Sequence of chain 1.C:
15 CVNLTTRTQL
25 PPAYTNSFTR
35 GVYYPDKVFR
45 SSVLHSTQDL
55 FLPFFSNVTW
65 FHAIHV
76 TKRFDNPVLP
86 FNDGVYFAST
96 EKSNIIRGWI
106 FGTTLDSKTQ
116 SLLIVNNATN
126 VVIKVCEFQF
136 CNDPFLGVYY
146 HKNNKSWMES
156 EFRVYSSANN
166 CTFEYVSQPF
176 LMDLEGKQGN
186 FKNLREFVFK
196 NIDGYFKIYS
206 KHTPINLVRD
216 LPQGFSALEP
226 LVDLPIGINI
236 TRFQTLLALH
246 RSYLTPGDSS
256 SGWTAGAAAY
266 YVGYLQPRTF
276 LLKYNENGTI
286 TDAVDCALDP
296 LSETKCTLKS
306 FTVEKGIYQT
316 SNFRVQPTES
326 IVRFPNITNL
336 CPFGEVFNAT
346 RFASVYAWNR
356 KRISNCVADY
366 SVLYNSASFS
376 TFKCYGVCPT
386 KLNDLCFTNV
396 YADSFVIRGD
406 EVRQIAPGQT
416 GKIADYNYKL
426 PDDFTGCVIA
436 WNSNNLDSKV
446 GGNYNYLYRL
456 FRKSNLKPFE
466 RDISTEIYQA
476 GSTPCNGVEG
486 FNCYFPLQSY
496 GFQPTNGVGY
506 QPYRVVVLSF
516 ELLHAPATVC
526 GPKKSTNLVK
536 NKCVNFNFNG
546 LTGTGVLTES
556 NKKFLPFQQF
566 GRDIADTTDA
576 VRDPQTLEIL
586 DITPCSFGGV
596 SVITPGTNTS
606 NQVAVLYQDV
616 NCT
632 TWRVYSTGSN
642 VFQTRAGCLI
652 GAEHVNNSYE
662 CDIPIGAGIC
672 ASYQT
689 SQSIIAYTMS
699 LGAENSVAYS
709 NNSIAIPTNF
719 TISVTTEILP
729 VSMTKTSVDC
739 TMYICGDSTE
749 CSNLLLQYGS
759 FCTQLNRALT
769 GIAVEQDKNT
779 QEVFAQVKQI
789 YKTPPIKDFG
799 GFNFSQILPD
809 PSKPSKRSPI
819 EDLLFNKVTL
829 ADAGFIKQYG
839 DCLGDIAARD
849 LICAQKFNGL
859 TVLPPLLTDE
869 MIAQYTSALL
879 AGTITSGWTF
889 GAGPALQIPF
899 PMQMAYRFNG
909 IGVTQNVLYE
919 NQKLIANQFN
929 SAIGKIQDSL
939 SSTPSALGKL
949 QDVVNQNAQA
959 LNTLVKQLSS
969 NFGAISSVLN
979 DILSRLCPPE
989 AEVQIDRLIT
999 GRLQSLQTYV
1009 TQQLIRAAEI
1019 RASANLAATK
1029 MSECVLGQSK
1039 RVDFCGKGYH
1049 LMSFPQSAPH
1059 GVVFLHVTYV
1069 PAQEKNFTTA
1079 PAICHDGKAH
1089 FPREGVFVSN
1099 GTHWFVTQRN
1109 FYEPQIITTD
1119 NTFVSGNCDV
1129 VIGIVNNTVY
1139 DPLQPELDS

Binding-site contacts:
Ligand atom C5 contacts residue ASN801 of chain 1.C at 3.8 Å.
Ligand atom C2 contacts residue ASN801 of chain 1.C at 2.5 Å.
Ligand atom O5 contacts residue SER803 of chain 1.C at 4.3 Å.
Ligand atom C3 contacts residue ASN801 of chain 1.C at 3.9 Å.
Ligand atom N2 contacts residue SER803 of chain 1.C at 4.4 Å.
Ligand atom C4 contacts residue ASN801 of chain 1.C at 4.4 Å.
Ligand atom O5 contacts residue ASN801 of chain 1.C at 2.4 Å (h-bond).
Ligand atom C1 contacts residue ASN801 of chain 1.C at 1.5 Å.
Ligand atom O7 contacts residue ASN801 of chain 1.C at 3.1 Å (h-bond).
Ligand atom C2 contacts residue SER803 of chain 1.C at 4.5 Å.
Ligand atom C1 contacts residue SER803 of chain 1.C at 3.5 Å.
Ligand atom C8 contacts residue ASN801 of chain 1.C at 4.0 Å.
Ligand atom N2 contacts residue ASN801 of chain 1.C at 3.0 Å (h-bond).
Ligand atom C7 contacts residue ASN801 of chain 1.C at 3.2 Å.

This protein binds this small molecule.
Small molecule (SMILES): CC(=O)N[C@H]1[C@H](O[C@H]2[C@H](O)[C@@H](NC(C)=O)CO[C@@H]2CO)O[C@H](CO)[C@@H](O)[C@@H]1O